This small molecule binds to this protein.
Small molecule (SMILES): O=C(O[C@H]1CCSc2ccc(Br)cc21)[C@H]1C[C@]2(CN1)C(=O)Nc1ccccc12

Sequence of chain 1.A:
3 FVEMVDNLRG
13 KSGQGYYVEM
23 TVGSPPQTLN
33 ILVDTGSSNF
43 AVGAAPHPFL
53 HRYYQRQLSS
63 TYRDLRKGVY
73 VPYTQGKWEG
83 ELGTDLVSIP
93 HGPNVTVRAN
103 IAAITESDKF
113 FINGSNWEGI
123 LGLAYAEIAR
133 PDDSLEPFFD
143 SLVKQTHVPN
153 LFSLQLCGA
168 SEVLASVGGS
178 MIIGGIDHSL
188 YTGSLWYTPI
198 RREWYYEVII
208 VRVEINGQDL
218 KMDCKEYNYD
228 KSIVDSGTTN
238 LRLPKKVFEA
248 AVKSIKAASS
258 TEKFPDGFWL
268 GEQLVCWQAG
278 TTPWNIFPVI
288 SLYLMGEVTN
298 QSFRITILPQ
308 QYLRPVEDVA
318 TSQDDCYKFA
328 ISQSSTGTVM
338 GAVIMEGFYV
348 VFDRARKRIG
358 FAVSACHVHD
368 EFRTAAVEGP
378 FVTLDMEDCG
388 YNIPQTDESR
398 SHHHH

Binding-site contacts:
Ligand atom O26 contacts residue GLY38 of chain 1.A at 3.3 Å (h-bond).
Ligand atom C16 contacts residue TYR75 of chain 1.A at 3.6 Å (hydrophobic).
Ligand atom C4 contacts residue GLN77 of chain 1.A at 3.6 Å.
Ligand atom C16 contacts residue ASP36 of chain 1.A at 3.8 Å.
Ligand atom C19 contacts residue GLY38 of chain 1.A at 3.7 Å.
Ligand atom C18 contacts residue THR76 of chain 1.A at 3.7 Å.
Ligand atom C7 contacts residue TYR202 of chain 1.A at 3.7 Å (hydrophobic).
Ligand atom C10 contacts residue GLN77 of chain 1.A at 3.5 Å.
Ligand atom C11 contacts residue TYR202 of chain 1.A at 3.7 Å (hydrophobic).
Ligand atom C9 contacts residue TYR75 of chain 1.A at 3.5 Å (hydrophobic).
Ligand atom O25 contacts residue ASP232 of chain 1.A at 3.0 Å (salt-bridge).
Ligand atom C14 contacts residue GLY38 of chain 1.A at 3.1 Å.
Ligand atom C11 contacts residue TYR75 of chain 1.A at 3.8 Å (hydrophobic).
Ligand atom C10 contacts residue TYR75 of chain 1.A at 3.7 Å (hydrophobic).
Ligand atom C5 contacts residue PRO74 of chain 1.A at 3.7 Å (hydrophobic).
Ligand atom N22 contacts residue GLN77 of chain 1.A at 2.8 Å (h-bond).
Ligand atom C3 contacts residue ASP36 of chain 1.A at 3.8 Å.
Ligand atom C6 contacts residue ARG132 of chain 1.A at 3.7 Å.
Ligand atom C9 contacts residue TYR202 of chain 1.A at 3.5 Å (hydrophobic).
Ligand atom N23 contacts residue ASP232 of chain 1.A at 2.9 Å (salt-bridge).
Ligand atom C17 contacts residue ASP36 of chain 1.A at 3.4 Å.
Ligand atom C1 contacts residue PHE112 of chain 1.A at 3.5 Å (hydrophobic).
Ligand atom C7 contacts residue GLY38 of chain 1.A at 3.4 Å.
Ligand atom N22 contacts residue TYR75 of chain 1.A at 3.5 Å.
Ligand atom C20 contacts residue ASP36 of chain 1.A at 3.4 Å.
Ligand atom C14 contacts residue ASP232 of chain 1.A at 3.8 Å.
Ligand atom C7 contacts residue TYR75 of chain 1.A at 3.6 Å (hydrophobic).
Ligand atom N23 contacts residue ASP36 of chain 1.A at 2.7 Å (salt-bridge).
Ligand atom C2 contacts residue PHE112 of chain 1.A at 3.4 Å (hydrophobic).
Ligand atom C17 contacts residue ASP232 of chain 1.A at 3.6 Å.
Ligand atom C13 contacts residue TYR75 of chain 1.A at 3.8 Å (hydrophobic).
Ligand atom O26 contacts residue TYR75 of chain 1.A at 3.5 Å.
Ligand atom C3 contacts residue LEU34 of chain 1.A at 3.8 Å (hydrophobic).
Ligand atom S27 contacts residue THR76 of chain 1.A at 3.6 Å (h-bond).
Ligand atom C20 contacts residue GLY38 of chain 1.A at 3.5 Å.
Ligand atom BR2 contacts residue ILE130 of chain 1.A at 3.5 Å.
Ligand atom O25 contacts residue GLY38 of chain 1.A at 3.5 Å (h-bond).
Ligand atom O24 contacts residue TYR75 of chain 1.A at 3.7 Å.
Ligand atom C1 contacts residue LEU34 of chain 1.A at 3.6 Å (hydrophobic).
Ligand atom C17 contacts residue GLY234 of chain 1.A at 3.2 Å.